Sequence of chain 1.B:
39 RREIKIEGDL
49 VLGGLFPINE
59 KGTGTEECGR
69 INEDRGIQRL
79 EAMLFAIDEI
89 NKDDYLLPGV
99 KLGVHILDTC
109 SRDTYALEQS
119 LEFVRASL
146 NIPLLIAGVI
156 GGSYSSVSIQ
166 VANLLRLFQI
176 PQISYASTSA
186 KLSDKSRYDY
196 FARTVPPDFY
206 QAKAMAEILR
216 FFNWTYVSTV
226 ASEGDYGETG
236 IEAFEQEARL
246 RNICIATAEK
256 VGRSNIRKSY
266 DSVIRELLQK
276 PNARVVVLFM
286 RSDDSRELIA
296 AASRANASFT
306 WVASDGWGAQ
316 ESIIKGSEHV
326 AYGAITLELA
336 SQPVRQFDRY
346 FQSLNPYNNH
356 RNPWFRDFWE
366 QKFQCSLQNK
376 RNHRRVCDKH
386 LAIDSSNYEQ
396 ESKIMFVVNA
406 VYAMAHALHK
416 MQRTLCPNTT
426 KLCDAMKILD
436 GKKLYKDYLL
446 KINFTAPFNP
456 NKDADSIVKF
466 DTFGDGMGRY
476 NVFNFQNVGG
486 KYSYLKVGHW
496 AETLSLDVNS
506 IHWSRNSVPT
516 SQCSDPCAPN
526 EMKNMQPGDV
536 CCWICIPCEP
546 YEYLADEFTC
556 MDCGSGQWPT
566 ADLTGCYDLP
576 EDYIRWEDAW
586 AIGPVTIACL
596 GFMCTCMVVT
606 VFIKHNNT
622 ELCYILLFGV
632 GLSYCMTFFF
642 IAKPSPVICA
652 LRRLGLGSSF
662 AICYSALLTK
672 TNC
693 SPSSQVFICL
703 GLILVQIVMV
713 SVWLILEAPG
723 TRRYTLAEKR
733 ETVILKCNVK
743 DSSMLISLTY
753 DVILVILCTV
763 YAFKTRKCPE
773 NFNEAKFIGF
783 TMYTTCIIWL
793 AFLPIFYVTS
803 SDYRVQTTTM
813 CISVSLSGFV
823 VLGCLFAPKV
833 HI

This small molecule binds to this protein.
Small molecule (SMILES): CC(=O)N[C@@H]1[C@@H](O)[C@H](O)[C@@H](CO)O[C@H]1O

Binding-site contacts:
Ligand atom C8 contacts residue ASN218 of chain 1.B at 3.5 Å.
Ligand atom C1 contacts residue ASN218 of chain 1.B at 1.4 Å.
Ligand atom C2 contacts residue ASN218 of chain 1.B at 2.5 Å.
Ligand atom N2 contacts residue PHE216 of chain 1.B at 3.9 Å.
Ligand atom C7 contacts residue PHE216 of chain 1.B at 4.3 Å (hydrophobic).
Ligand atom C7 contacts residue ASN218 of chain 1.B at 3.4 Å.
Ligand atom C3 contacts residue ASN218 of chain 1.B at 3.8 Å.
Ligand atom O7 contacts residue PHE217 of chain 1.B at 4.5 Å.
Ligand atom O7 contacts residue PHE216 of chain 1.B at 4.1 Å.
Ligand atom O7 contacts residue ASN218 of chain 1.B at 4.3 Å.
Ligand atom C4 contacts residue ASN218 of chain 1.B at 4.2 Å.
Ligand atom O5 contacts residue ASN218 of chain 1.B at 2.4 Å (h-bond).
Ligand atom C5 contacts residue ASN218 of chain 1.B at 3.7 Å.
Ligand atom N2 contacts residue ASN218 of chain 1.B at 2.9 Å (h-bond).